Binding-site contacts:
Ligand atom C10 contacts residue ASN140 of chain 1.A at 4.2 Å.
Ligand atom C4 contacts residue THR88 of chain 1.A at 3.9 Å.
Ligand atom O9A contacts residue ILE166 of chain 1.A at 4.2 Å.
Ligand atom N9 contacts residue ILE166 of chain 1.A at 3.9 Å.
Ligand atom C2 contacts residue TYR20 of chain 2.A at 3.6 Å (hydrophobic).
Ligand atom CL1 contacts residue LEU128 of chain 1.A at 4.0 Å.
Ligand atom CL1 contacts residue ALA99 of chain 1.A at 3.9 Å.
Ligand atom CL1 contacts residue TYR20 of chain 2.A at 3.9 Å.
Ligand atom C9 contacts residue ILE166 of chain 1.A at 3.7 Å (hydrophobic).
Ligand atom C9 contacts residue LEU24 of chain 2.A at 4.2 Å (hydrophobic).
Ligand atom C8 contacts residue ILE166 of chain 1.A at 4.0 Å (hydrophobic).
Ligand atom O9A contacts residue LEU24 of chain 2.A at 4.0 Å.
Ligand atom C10 contacts residue ILE166 of chain 1.A at 4.0 Å (hydrophobic).
Ligand atom C10 contacts residue TYR162 of chain 1.A at 4.2 Å (hydrophobic).
Ligand atom C2 contacts residue ASN140 of chain 1.A at 4.3 Å.
Ligand atom O9A contacts residue VAL156 of chain 1.A at 3.3 Å.
Ligand atom C6 contacts residue ILE166 of chain 1.A at 3.9 Å (hydrophobic).
Ligand atom O9B contacts residue TYR162 of chain 1.A at 3.4 Å.
Ligand atom O5 contacts residue ASN140 of chain 1.A at 3.4 Å.
Ligand atom N9 contacts residue LEU24 of chain 2.A at 4.0 Å.
Ligand atom O4 contacts residue SER142 of chain 1.A at 3.6 Å.
Ligand atom C4 contacts residue SER142 of chain 1.A at 4.0 Å.
Ligand atom C1 contacts residue ASN140 of chain 1.A at 3.7 Å.
Ligand atom CL2 contacts residue PHE129 of chain 1.A at 4.0 Å.
Ligand atom C5 contacts residue ILE166 of chain 1.A at 3.9 Å (hydrophobic).
Ligand atom C7 contacts residue PHE154 of chain 1.A at 4.0 Å (hydrophobic).
Ligand atom C7 contacts residue ILE166 of chain 1.A at 4.3 Å (hydrophobic).
Ligand atom N9 contacts residue TYR162 of chain 1.A at 4.2 Å.
Ligand atom O5 contacts residue ILE166 of chain 1.A at 3.8 Å.
Ligand atom O2 contacts residue TYR20 of chain 2.A at 2.8 Å (h-bond).
Ligand atom CL2 contacts residue PHE19 of chain 2.A at 4.2 Å.
Ligand atom C5 contacts residue PHE154 of chain 1.A at 3.8 Å (hydrophobic).
Ligand atom CL1 contacts residue PHE129 of chain 1.A at 3.6 Å.
Ligand atom C11 contacts residue ASN140 of chain 1.A at 3.7 Å.
Ligand atom N2 contacts residue ASN140 of chain 1.A at 3.9 Å.
Ligand atom C11 contacts residue ILE166 of chain 1.A at 4.2 Å (hydrophobic).
Ligand atom O4 contacts residue PHE154 of chain 1.A at 3.5 Å.
Ligand atom O9B contacts residue LEU24 of chain 2.A at 4.2 Å.
Ligand atom C1 contacts residue GLN86 of chain 1.A at 4.0 Å.
Ligand atom C3 contacts residue PHE154 of chain 1.A at 4.2 Å (hydrophobic).

A protein and the small-molecule ligand that binds it are described below.
Small molecule (SMILES): O=C(N[C@H](CO)[C@H](O)c1ccc([N+](=O)[O-])cc1)C(Cl)Cl

Sequence of chain 1.A:
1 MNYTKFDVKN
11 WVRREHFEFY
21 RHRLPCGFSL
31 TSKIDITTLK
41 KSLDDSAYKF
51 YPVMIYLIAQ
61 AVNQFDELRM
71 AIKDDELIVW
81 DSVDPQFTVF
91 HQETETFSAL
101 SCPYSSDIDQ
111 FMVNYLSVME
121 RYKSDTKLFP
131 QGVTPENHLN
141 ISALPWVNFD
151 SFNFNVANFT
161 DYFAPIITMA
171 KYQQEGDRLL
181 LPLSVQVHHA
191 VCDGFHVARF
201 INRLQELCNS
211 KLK

Sequence of chain 2.A:
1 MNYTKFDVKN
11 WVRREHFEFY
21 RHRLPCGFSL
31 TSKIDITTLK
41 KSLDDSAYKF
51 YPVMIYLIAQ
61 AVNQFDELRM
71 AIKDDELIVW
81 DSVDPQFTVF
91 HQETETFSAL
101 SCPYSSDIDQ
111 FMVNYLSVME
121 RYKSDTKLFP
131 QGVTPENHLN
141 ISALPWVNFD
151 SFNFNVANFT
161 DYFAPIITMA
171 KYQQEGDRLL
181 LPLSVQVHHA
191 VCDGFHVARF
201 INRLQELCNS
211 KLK